A protein and the small-molecule ligand that binds it are described below.
Small molecule (SMILES): CC(=O)N[C@@H]1[C@@H](O)[C@H](O)[C@@H](CO)O[C@H]1O

Sequence of chain 1.F:
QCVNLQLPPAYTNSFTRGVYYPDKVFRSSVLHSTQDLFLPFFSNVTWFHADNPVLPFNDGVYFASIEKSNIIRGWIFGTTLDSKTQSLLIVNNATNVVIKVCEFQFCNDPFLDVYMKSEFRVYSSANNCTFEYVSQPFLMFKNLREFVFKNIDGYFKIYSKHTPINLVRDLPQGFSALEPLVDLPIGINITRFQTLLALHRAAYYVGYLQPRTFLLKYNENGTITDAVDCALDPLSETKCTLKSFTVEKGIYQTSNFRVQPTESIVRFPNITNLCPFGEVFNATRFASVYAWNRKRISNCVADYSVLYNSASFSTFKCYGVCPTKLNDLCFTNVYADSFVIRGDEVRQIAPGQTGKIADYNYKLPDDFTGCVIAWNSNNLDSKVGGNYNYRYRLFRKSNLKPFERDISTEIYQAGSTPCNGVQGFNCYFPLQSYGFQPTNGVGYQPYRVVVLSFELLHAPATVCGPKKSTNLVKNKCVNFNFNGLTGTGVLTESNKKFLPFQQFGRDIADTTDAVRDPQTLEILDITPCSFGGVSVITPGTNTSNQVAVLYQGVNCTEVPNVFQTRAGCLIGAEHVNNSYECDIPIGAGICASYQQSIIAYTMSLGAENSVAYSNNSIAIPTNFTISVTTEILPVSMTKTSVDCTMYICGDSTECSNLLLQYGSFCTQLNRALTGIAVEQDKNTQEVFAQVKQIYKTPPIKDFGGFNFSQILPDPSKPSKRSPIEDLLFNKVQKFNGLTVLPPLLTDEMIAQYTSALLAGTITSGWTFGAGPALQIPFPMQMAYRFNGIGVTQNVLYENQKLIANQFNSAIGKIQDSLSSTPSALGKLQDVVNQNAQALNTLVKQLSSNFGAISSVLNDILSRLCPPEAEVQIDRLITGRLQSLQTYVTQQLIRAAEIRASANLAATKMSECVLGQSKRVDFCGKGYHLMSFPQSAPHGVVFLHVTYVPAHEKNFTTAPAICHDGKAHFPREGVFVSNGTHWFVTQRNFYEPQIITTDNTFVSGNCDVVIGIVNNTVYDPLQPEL

Binding-site contacts:
Ligand atom C7 contacts residue ASN1098 of chain 1.F at 3.5 Å.
Ligand atom C5 contacts residue HIS1101 of chain 1.F at 3.6 Å.
Ligand atom N2 contacts residue HIS1101 of chain 1.F at 4.3 Å.
Ligand atom O5 contacts residue PHE1103 of chain 1.F at 3.9 Å.
Ligand atom C3 contacts residue HIS1101 of chain 1.F at 3.8 Å.
Ligand atom C4 contacts residue ASN1098 of chain 1.F at 4.2 Å.
Ligand atom O7 contacts residue ASN1098 of chain 1.F at 3.6 Å.
Ligand atom C1 contacts residue ASN1098 of chain 1.F at 1.5 Å.
Ligand atom C1 contacts residue PHE1103 of chain 1.F at 4.4 Å (hydrophobic).
Ligand atom C1 contacts residue HIS1101 of chain 1.F at 3.6 Å.
Ligand atom N2 contacts residue THR1100 of chain 1.F at 4.1 Å.
Ligand atom C6 contacts residue PHE1103 of chain 1.F at 4.0 Å (hydrophobic).
Ligand atom C2 contacts residue ASN1098 of chain 1.F at 2.5 Å.
Ligand atom O4 contacts residue HIS1101 of chain 1.F at 4.2 Å.
Ligand atom C3 contacts residue ASN1098 of chain 1.F at 3.8 Å.
Ligand atom C5 contacts residue ASN1098 of chain 1.F at 3.7 Å.
Ligand atom O5 contacts residue ASN1098 of chain 1.F at 2.4 Å (h-bond).
Ligand atom C4 contacts residue HIS1101 of chain 1.F at 4.2 Å.
Ligand atom C8 contacts residue ASN1098 of chain 1.F at 3.5 Å.
Ligand atom N2 contacts residue ASN1098 of chain 1.F at 3.0 Å (h-bond).
Ligand atom O5 contacts residue HIS1101 of chain 1.F at 4.0 Å.
Ligand atom C5 contacts residue PHE1103 of chain 1.F at 4.4 Å (hydrophobic).
Ligand atom C2 contacts residue HIS1101 of chain 1.F at 4.1 Å.
Ligand atom O6 contacts residue PHE1103 of chain 1.F at 4.4 Å.